Binding-site contacts:
Ligand atom C8 contacts residue THR111 of chain 1.B at 4.0 Å.
Ligand atom C1 contacts residue THR111 of chain 1.B at 4.4 Å.
Ligand atom C2 contacts residue THR111 of chain 1.B at 3.8 Å.
Ligand atom N2 contacts residue GLN112 of chain 1.B at 4.4 Å.
Ligand atom O5 contacts residue PRO110 of chain 1.B at 3.5 Å.
Ligand atom C2 contacts residue LEU54 of chain 1.B at 4.2 Å (hydrophobic).
Ligand atom C2 contacts residue ASN55 of chain 1.B at 2.6 Å.
Ligand atom C4 contacts residue THR111 of chain 1.B at 3.7 Å.
Ligand atom O6 contacts residue PRO110 of chain 1.B at 4.1 Å.
Ligand atom C5 contacts residue ASN55 of chain 1.B at 3.6 Å.
Ligand atom C5 contacts residue THR111 of chain 1.B at 3.9 Å.
Ligand atom C7 contacts residue ASN55 of chain 1.B at 3.9 Å.
Ligand atom C1 contacts residue LEU54 of chain 1.B at 4.0 Å (hydrophobic).
Ligand atom C1 contacts residue PRO110 of chain 1.B at 4.2 Å (hydrophobic).
Ligand atom C7 contacts residue GLN112 of chain 1.B at 4.1 Å.
Ligand atom C3 contacts residue THR111 of chain 1.B at 4.2 Å.
Ligand atom C8 contacts residue ASN55 of chain 1.B at 4.2 Å.
Ligand atom C8 contacts residue GLN112 of chain 1.B at 3.6 Å.
Ligand atom C4 contacts residue ASN55 of chain 1.B at 4.3 Å.
Ligand atom O6 contacts residue THR111 of chain 1.B at 2.5 Å (h-bond).
Ligand atom O7 contacts residue LEU54 of chain 1.B at 3.4 Å.
Ligand atom C7 contacts residue LEU54 of chain 1.B at 4.0 Å (hydrophobic).
Ligand atom N2 contacts residue ASN55 of chain 1.B at 3.0 Å (h-bond).
Ligand atom C6 contacts residue THR111 of chain 1.B at 3.7 Å.
Ligand atom O5 contacts residue THR111 of chain 1.B at 3.6 Å.
Ligand atom C7 contacts residue PRO29 of chain 1.B at 4.2 Å (hydrophobic).
Ligand atom C3 contacts residue LEU54 of chain 1.B at 4.5 Å (hydrophobic).
Ligand atom O3 contacts residue THR111 of chain 1.B at 4.1 Å.
Ligand atom C1 contacts residue ASN55 of chain 1.B at 1.4 Å.
Ligand atom N2 contacts residue LEU54 of chain 1.B at 3.5 Å.
Ligand atom O5 contacts residue ASN55 of chain 1.B at 2.4 Å (h-bond).
Ligand atom C3 contacts residue ASN55 of chain 1.B at 3.8 Å.
Ligand atom O7 contacts residue PRO29 of chain 1.B at 3.5 Å.

Sequence of chain 1.B:
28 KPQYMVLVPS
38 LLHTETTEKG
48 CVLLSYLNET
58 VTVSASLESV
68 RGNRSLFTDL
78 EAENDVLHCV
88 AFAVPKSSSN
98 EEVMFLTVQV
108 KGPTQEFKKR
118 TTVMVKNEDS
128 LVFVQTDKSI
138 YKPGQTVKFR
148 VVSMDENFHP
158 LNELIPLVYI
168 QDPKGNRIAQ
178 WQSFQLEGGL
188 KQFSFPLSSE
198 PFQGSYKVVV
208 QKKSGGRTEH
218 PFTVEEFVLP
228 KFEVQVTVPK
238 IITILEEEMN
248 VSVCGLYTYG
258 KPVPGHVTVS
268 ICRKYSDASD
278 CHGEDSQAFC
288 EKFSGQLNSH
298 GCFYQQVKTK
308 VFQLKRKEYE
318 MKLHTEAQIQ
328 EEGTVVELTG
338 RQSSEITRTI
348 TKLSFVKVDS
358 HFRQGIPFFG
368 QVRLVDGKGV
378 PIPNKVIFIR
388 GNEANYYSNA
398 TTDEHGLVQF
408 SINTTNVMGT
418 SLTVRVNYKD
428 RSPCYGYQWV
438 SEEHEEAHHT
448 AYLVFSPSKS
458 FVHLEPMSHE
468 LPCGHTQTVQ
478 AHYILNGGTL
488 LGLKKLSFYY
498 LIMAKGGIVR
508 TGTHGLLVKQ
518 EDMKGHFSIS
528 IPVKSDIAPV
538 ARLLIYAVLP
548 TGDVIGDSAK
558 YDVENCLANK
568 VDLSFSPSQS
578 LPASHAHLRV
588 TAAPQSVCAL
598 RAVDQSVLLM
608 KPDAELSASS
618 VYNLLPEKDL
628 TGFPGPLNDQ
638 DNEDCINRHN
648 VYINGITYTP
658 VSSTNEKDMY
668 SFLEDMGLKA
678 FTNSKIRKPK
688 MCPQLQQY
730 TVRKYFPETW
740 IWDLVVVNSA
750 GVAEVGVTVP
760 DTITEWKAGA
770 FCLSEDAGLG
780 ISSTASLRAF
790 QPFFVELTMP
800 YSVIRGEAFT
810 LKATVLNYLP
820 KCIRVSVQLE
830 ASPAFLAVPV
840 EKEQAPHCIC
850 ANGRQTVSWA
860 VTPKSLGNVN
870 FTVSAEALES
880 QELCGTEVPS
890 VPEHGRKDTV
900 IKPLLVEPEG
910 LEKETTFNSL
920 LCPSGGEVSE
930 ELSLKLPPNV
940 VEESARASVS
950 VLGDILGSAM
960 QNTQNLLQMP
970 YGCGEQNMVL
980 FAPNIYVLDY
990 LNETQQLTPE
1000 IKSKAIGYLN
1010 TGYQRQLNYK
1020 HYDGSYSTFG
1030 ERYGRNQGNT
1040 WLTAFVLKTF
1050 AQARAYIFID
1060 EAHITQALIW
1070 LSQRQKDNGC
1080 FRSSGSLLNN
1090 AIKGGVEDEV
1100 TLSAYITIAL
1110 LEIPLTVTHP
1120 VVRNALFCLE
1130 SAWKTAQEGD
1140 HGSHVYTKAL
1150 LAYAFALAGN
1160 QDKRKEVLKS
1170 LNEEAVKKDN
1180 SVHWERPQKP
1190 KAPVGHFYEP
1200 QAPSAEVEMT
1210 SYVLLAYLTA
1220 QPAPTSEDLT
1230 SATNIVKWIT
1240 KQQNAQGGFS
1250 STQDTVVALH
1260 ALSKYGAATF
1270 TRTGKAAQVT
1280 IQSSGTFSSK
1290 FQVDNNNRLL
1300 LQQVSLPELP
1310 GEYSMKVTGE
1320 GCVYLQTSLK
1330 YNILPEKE

The small molecule below binds the protein below.
Small molecule (SMILES): CC(=O)N[C@@H]1[C@@H](O)[C@H](O)[C@@H](CO)O[C@H]1O